Sequence of chain 1.C:
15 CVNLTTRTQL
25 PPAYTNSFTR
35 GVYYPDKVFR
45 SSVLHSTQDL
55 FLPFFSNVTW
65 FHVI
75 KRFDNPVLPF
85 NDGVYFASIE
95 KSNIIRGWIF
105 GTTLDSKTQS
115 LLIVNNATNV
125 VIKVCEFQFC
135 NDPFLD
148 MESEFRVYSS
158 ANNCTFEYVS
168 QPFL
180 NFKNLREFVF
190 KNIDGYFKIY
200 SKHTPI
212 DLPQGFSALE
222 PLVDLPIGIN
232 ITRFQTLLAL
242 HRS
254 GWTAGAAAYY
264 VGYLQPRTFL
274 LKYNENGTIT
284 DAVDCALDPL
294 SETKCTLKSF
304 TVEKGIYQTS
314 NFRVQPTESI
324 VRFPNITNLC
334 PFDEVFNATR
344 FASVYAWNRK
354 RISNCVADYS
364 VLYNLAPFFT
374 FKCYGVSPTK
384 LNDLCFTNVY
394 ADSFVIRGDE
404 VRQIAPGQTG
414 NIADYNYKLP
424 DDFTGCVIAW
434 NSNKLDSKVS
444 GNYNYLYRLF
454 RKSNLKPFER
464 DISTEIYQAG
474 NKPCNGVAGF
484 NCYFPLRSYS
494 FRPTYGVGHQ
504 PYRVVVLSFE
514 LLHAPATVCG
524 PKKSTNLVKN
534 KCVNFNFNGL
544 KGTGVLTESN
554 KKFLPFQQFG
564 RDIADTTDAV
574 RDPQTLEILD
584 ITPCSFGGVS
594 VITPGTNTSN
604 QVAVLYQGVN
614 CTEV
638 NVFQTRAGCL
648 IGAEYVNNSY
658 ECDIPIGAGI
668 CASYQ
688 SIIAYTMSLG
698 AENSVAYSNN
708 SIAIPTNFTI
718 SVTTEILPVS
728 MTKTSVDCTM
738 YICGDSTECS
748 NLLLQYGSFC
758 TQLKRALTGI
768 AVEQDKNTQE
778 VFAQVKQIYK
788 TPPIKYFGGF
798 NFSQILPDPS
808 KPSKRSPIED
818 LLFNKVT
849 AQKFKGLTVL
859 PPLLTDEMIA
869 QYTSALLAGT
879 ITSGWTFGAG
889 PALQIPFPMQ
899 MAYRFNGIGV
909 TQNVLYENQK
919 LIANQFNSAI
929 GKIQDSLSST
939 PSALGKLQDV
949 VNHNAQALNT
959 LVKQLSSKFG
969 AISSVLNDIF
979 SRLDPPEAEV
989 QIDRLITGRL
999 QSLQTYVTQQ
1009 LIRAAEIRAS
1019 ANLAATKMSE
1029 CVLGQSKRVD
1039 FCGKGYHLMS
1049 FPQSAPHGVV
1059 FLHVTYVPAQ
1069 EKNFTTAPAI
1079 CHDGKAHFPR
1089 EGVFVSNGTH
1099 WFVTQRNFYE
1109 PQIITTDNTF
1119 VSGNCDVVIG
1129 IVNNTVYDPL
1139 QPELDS

This small molecule binds to this protein.
Small molecule (SMILES): CC(=O)N[C@H]1[C@H](O[C@H]2[C@H](O)[C@@H](NC(C)=O)CO[C@@H]2CO)O[C@H](CO)[C@@H](O)[C@@H]1O

Binding-site contacts:
Ligand atom O7 contacts residue ASN798 of chain 1.C at 3.8 Å.
Ligand atom C5 contacts residue SER800 of chain 1.C at 3.3 Å.
Ligand atom O5 contacts residue ASN798 of chain 1.C at 2.3 Å (h-bond).
Ligand atom C5 contacts residue GLN801 of chain 1.C at 4.3 Å.
Ligand atom C8 contacts residue GLN801 of chain 1.C at 4.5 Å.
Ligand atom C4 contacts residue ASN798 of chain 1.C at 4.2 Å.
Ligand atom O5 contacts residue SER800 of chain 1.C at 3.3 Å (h-bond).
Ligand atom O6 contacts residue SER800 of chain 1.C at 4.0 Å.
Ligand atom N2 contacts residue ASN798 of chain 1.C at 2.9 Å (h-bond).
Ligand atom C6 contacts residue SER800 of chain 1.C at 3.7 Å.
Ligand atom C1 contacts residue ASN798 of chain 1.C at 1.4 Å.
Ligand atom C5 contacts residue ASN798 of chain 1.C at 3.6 Å.
Ligand atom C7 contacts residue ASN798 of chain 1.C at 3.5 Å.
Ligand atom C6 contacts residue GLN801 of chain 1.C at 3.5 Å.
Ligand atom C3 contacts residue ASN798 of chain 1.C at 3.8 Å.
Ligand atom C1 contacts residue SER800 of chain 1.C at 3.6 Å.
Ligand atom O6 contacts residue GLN801 of chain 1.C at 3.5 Å (h-bond).
Ligand atom O6 contacts residue ASN798 of chain 1.C at 4.5 Å.
Ligand atom C2 contacts residue ASN798 of chain 1.C at 2.5 Å.